Sequence of chain 1.B:
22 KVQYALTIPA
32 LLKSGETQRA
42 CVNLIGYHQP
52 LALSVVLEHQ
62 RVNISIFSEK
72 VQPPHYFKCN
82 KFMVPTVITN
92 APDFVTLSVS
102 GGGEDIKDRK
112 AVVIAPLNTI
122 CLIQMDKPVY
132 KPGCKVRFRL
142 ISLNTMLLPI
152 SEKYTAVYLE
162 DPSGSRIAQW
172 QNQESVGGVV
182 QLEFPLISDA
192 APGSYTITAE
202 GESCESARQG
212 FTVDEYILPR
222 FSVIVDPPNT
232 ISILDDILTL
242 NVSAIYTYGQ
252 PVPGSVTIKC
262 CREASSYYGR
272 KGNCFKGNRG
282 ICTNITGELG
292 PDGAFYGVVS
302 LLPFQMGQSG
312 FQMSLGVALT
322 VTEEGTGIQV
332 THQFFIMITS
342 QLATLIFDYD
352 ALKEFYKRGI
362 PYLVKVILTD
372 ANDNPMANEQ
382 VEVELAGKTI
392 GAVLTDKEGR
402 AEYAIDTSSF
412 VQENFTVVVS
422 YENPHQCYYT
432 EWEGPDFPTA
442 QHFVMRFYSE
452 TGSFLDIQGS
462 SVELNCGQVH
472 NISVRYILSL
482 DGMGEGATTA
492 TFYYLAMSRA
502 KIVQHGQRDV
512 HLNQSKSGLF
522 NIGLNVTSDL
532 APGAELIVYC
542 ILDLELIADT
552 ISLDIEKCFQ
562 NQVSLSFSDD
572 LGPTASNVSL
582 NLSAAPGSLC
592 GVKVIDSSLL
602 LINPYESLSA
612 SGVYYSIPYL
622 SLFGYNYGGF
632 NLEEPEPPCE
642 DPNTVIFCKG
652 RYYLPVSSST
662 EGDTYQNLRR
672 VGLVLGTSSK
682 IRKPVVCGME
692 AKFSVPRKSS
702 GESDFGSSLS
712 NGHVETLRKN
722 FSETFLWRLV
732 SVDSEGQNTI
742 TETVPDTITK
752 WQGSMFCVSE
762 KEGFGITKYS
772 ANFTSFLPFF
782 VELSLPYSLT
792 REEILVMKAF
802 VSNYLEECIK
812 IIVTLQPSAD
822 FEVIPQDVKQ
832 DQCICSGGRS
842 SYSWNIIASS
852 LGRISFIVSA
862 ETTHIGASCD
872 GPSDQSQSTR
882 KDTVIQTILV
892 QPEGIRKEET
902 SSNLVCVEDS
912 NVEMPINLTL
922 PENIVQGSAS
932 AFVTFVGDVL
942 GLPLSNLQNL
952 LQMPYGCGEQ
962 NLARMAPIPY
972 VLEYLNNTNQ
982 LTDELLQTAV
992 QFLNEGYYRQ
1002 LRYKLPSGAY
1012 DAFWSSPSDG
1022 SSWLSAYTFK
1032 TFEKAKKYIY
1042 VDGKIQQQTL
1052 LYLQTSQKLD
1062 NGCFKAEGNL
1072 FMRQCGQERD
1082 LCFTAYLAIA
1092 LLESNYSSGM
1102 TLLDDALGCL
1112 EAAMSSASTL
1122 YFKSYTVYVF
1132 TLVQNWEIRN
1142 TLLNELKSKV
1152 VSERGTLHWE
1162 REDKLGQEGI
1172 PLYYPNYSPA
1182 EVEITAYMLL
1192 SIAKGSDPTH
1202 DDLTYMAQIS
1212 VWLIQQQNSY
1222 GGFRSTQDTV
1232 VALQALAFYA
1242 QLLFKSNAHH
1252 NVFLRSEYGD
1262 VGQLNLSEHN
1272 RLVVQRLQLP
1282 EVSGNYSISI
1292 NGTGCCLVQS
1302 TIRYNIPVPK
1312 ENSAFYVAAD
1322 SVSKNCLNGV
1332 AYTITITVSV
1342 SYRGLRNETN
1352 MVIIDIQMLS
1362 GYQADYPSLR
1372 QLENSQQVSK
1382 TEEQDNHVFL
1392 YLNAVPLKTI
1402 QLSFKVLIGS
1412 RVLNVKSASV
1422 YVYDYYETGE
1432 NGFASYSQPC

Binding-site contacts:
Ligand atom C8 contacts residue ASN918 of chain 1.B at 4.0 Å.
Ligand atom N2 contacts residue ASN918 of chain 1.B at 2.9 Å (h-bond).
Ligand atom C7 contacts residue THR920 of chain 1.B at 3.6 Å.
Ligand atom O7 contacts residue ASN918 of chain 1.B at 3.7 Å.
Ligand atom C4 contacts residue ASN918 of chain 1.B at 4.3 Å.
Ligand atom C2 contacts residue ASN918 of chain 1.B at 2.5 Å.
Ligand atom O5 contacts residue ASN918 of chain 1.B at 2.4 Å (h-bond).
Ligand atom C3 contacts residue ASN918 of chain 1.B at 3.8 Å.
Ligand atom N2 contacts residue THR920 of chain 1.B at 3.0 Å (h-bond).
Ligand atom O3 contacts residue THR920 of chain 1.B at 3.0 Å (h-bond).
Ligand atom C1 contacts residue ASN918 of chain 1.B at 1.4 Å.
Ligand atom C8 contacts residue THR920 of chain 1.B at 3.6 Å.
Ligand atom C7 contacts residue ASN918 of chain 1.B at 3.5 Å.
Ligand atom C2 contacts residue THR920 of chain 1.B at 3.7 Å.
Ligand atom C3 contacts residue THR920 of chain 1.B at 3.9 Å.
Ligand atom C5 contacts residue ASN918 of chain 1.B at 3.7 Å.

A protein and the small-molecule ligand that binds it are described below.
Small molecule (SMILES): CC(=O)N[C@@H]1[C@@H](O)[C@H](O)[C@@H](CO)O[C@H]1O